A small-molecule ligand and the protein it binds are described below.
Small molecule (SMILES): Nc1nc(CC(=O)Nc2ccc(CCNC[C@H](O)c3ccccc3)cc2)cs1

Binding-site contacts:
Ligand atom C24 contacts residue PHE318 of chain 1.E at 3.9 Å (hydrophobic).
Ligand atom N03 contacts residue ALA206 of chain 1.E at 3.3 Å.
Ligand atom O18 contacts residue ASN341 of chain 1.E at 3.1 Å (h-bond).
Ligand atom C23 contacts residue THR131 of chain 1.E at 3.8 Å.
Ligand atom C14 contacts residue ASP126 of chain 1.E at 3.2 Å.
Ligand atom C06 contacts residue CYS205 of chain 1.E at 3.0 Å (hydrophobic).
Ligand atom C11 contacts residue PHE207 of chain 1.E at 3.7 Å (hydrophobic).
Ligand atom O18 contacts residue ASP126 of chain 1.E at 3.9 Å.
Ligand atom C26 contacts residue PHE207 of chain 1.E at 3.3 Å (hydrophobic).
Ligand atom C10 contacts residue CYS205 of chain 1.E at 3.8 Å (hydrophobic).
Ligand atom C16 contacts residue ASP126 of chain 1.E at 3.7 Å.
Ligand atom C02 contacts residue PHE207 of chain 1.E at 3.7 Å (hydrophobic).
Ligand atom C11 contacts residue TRP122 of chain 1.E at 3.4 Å (hydrophobic).
Ligand atom C17 contacts residue PHE317 of chain 1.E at 3.7 Å (hydrophobic).
Ligand atom C22 contacts residue SER221 of chain 1.E at 3.8 Å.
Ligand atom S28 contacts residue ARG324 of chain 1.E at 3.4 Å (salt-bridge).
Ligand atom C14 contacts residue ASN341 of chain 1.E at 3.3 Å.
Ligand atom N03 contacts residue PHE207 of chain 1.E at 3.6 Å (h-bond).
Ligand atom N15 contacts residue ASP126 of chain 1.E at 3.5 Å (salt-bridge).
Ligand atom O07 contacts residue CYS205 of chain 1.E at 3.6 Å.
Ligand atom N01 contacts residue SER209 of chain 1.E at 3.9 Å.
Ligand atom C23 contacts residue SER221 of chain 1.E at 3.7 Å.
Ligand atom C23 contacts residue PHE318 of chain 1.E at 3.7 Å (hydrophobic).
Ligand atom C10 contacts residue PHE207 of chain 1.E at 3.4 Å (hydrophobic).
Ligand atom C22 contacts residue SER217 of chain 1.E at 3.7 Å.
Ligand atom N01 contacts residue PHE207 of chain 1.E at 3.5 Å (h-bond).
Ligand atom N15 contacts residue TYR345 of chain 1.E at 3.9 Å.
Ligand atom C17 contacts residue ASN341 of chain 1.E at 3.0 Å.
Ligand atom O18 contacts residue VAL130 of chain 1.E at 3.6 Å.
Ligand atom N15 contacts residue ASN341 of chain 1.E at 2.5 Å (h-bond).
Ligand atom C05 contacts residue CYS205 of chain 1.E at 3.2 Å (hydrophobic).
Ligand atom C16 contacts residue ASN341 of chain 1.E at 3.5 Å.
Ligand atom C13 contacts residue ASN341 of chain 1.E at 3.1 Å.
Ligand atom C09 contacts residue PHE207 of chain 1.E at 3.3 Å (hydrophobic).
Ligand atom C25 contacts residue LEU338 of chain 1.E at 3.6 Å (hydrophobic).
Ligand atom C12 contacts residue LEU338 of chain 1.E at 3.9 Å (hydrophobic).
Ligand atom N08 contacts residue CYS205 of chain 1.E at 3.1 Å (h-bond).
Ligand atom C24 contacts residue VAL130 of chain 1.E at 3.5 Å (hydrophobic).
Ligand atom N08 contacts residue PHE207 of chain 1.E at 3.2 Å.
Ligand atom C21 contacts residue SER217 of chain 1.E at 3.5 Å.

Sequence of chain 1.E:
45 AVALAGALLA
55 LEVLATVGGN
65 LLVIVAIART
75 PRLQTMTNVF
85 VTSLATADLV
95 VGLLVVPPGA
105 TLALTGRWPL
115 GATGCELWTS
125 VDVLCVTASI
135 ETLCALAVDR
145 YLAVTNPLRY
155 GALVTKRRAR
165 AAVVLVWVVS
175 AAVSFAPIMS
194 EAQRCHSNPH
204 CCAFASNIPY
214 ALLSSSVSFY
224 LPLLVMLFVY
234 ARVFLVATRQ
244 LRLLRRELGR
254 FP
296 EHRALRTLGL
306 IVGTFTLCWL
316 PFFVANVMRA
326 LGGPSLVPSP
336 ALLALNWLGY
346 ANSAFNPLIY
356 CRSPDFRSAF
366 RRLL